A small-molecule ligand and the protein it binds are described below.
Small molecule (SMILES): CC(=O)N[C@@H]1[C@@H](O)[C@H](O)[C@@H](CO)O[C@H]1O

Binding-site contacts:
Ligand atom C4 contacts residue ASN222 of chain 1.F at 4.2 Å.
Ligand atom C7 contacts residue ASN222 of chain 1.F at 3.5 Å.
Ligand atom N2 contacts residue ASN222 of chain 1.F at 3.0 Å (h-bond).
Ligand atom C8 contacts residue GLY220 of chain 1.F at 4.2 Å.
Ligand atom C3 contacts residue ASN222 of chain 1.F at 3.8 Å.
Ligand atom O7 contacts residue ASN222 of chain 1.F at 3.8 Å.
Ligand atom C8 contacts residue ASN222 of chain 1.F at 3.8 Å.
Ligand atom O5 contacts residue ASN222 of chain 1.F at 2.3 Å (h-bond).
Ligand atom C2 contacts residue ASN222 of chain 1.F at 2.5 Å.
Ligand atom C1 contacts residue ASN222 of chain 1.F at 1.4 Å.
Ligand atom C5 contacts residue ASN222 of chain 1.F at 3.6 Å.

Sequence of chain 1.F:
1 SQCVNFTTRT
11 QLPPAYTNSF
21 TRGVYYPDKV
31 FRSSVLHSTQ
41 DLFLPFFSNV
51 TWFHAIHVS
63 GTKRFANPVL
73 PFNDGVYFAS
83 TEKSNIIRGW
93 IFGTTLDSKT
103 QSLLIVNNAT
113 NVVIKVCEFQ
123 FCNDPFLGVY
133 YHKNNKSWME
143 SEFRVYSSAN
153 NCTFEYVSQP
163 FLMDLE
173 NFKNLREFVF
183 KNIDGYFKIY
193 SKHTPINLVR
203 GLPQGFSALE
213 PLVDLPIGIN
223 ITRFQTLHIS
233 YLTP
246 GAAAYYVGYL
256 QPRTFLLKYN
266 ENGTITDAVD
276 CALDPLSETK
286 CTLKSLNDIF